Sequence of chain 1.A:
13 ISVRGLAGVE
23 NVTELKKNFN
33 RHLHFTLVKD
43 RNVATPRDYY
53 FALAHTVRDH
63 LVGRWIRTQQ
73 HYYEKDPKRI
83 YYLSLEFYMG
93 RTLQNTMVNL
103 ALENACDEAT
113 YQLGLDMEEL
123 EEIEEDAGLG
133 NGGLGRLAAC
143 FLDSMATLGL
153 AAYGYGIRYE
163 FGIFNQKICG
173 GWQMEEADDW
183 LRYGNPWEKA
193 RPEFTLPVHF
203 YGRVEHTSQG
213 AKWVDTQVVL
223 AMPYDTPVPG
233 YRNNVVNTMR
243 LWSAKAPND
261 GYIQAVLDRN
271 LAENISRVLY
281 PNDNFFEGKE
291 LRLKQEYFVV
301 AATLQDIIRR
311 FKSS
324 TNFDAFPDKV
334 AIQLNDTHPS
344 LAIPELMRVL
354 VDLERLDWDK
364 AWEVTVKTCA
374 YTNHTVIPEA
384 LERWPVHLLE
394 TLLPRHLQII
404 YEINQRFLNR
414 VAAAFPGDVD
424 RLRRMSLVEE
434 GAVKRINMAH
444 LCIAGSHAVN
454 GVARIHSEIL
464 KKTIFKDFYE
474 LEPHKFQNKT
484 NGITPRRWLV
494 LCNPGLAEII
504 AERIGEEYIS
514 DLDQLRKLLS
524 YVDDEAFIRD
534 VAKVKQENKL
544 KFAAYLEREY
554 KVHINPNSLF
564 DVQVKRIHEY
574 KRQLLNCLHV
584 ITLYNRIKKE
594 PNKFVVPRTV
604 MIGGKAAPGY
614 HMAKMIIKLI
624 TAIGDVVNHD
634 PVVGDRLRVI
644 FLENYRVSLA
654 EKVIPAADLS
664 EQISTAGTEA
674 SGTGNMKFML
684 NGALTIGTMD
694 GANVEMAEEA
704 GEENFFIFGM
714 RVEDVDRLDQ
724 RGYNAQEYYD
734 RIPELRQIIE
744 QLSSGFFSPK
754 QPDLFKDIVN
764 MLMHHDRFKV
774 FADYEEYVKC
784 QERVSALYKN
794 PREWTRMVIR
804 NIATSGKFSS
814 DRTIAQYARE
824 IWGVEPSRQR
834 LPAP

Binding-site contacts:
Ligand atom O3 contacts residue GLY675 of chain 1.A at 3.1 Å (h-bond).
Ligand atom O3 contacts residue ALA673 of chain 1.A at 3.5 Å (h-bond).
Ligand atom O3 contacts residue GLU672 of chain 1.A at 2.8 Å (salt-bridge).
Ligand atom O8 contacts residue ASP283 of chain 1.A at 3.2 Å (salt-bridge).
Ligand atom C6 contacts residue HIS377 of chain 1.A at 3.7 Å.
Ligand atom C13 contacts residue ASN282 of chain 1.A at 3.4 Å.
Ligand atom C13 contacts residue HIS341 of chain 1.A at 3.8 Å.
Ligand atom C5 contacts residue LEU136 of chain 1.A at 3.8 Å (hydrophobic).
Ligand atom O6 contacts residue LEU139 of chain 1.A at 3.8 Å.
Ligand atom C14 contacts residue GLU88 of chain 1.A at 3.3 Å.
Ligand atom O2 contacts residue TYR573 of chain 1.A at 3.2 Å (h-bond).
Ligand atom O7 contacts residue LEU136 of chain 1.A at 3.0 Å (h-bond).
Ligand atom C6 contacts residue GLY135 of chain 1.A at 3.7 Å.
Ligand atom O7 contacts residue GLY135 of chain 1.A at 3.6 Å (h-bond).
Ligand atom C11 contacts residue ASP283 of chain 1.A at 3.8 Å.
Ligand atom C12 contacts residue HIS341 of chain 1.A at 3.8 Å.
Ligand atom C5 contacts residue GLY135 of chain 1.A at 3.7 Å.
Ligand atom C3 contacts residue GLU672 of chain 1.A at 3.5 Å.
Ligand atom O6 contacts residue ASN484 of chain 1.A at 2.8 Å (h-bond).
Ligand atom C13 contacts residue GLU88 of chain 1.A at 3.7 Å.
Ligand atom O4 contacts residue ASN484 of chain 1.A at 3.3 Å (h-bond).
Ligand atom C12 contacts residue ASN282 of chain 1.A at 3.4 Å.
Ligand atom C4 contacts residue GLY675 of chain 1.A at 3.7 Å.
Ligand atom O6 contacts residue VAL455 of chain 1.A at 3.8 Å.
Ligand atom C7 contacts residue LEU136 of chain 1.A at 3.5 Å (hydrophobic).
Ligand atom C6 contacts residue ASN484 of chain 1.A at 3.2 Å.
Ligand atom O4 contacts residue SER674 of chain 1.A at 3.4 Å.
Ligand atom O2 contacts residue GLU672 of chain 1.A at 3.1 Å (salt-bridge).
Ligand atom C3 contacts residue GLY675 of chain 1.A at 3.7 Å.
Ligand atom O6 contacts residue HIS377 of chain 1.A at 2.7 Å (h-bond).
Ligand atom O5 contacts residue HIS377 of chain 1.A at 3.7 Å.
Ligand atom C8 contacts residue ASP283 of chain 1.A at 3.6 Å.
Ligand atom C2 contacts residue HIS377 of chain 1.A at 3.6 Å.
Ligand atom N2 contacts residue LEU136 of chain 1.A at 3.7 Å.
Ligand atom O5 contacts residue LEU136 of chain 1.A at 3.3 Å (h-bond).
Ligand atom O8 contacts residue ASN133 of chain 1.A at 3.7 Å.
Ligand atom C10 contacts residue ASP283 of chain 1.A at 3.5 Å.
Ligand atom O3 contacts residue SER674 of chain 1.A at 3.1 Å (h-bond).
Ligand atom O4 contacts residue GLY675 of chain 1.A at 2.7 Å (h-bond).
Ligand atom O5 contacts residue GLY135 of chain 1.A at 3.8 Å.

The protein below binds the small molecule below.
Small molecule (SMILES): O=C(NC(=O)c1ccccc1)N[C@@H]1O[C@H](CO)[C@@H](O)[C@H](O)[C@H]1O